A protein and the small-molecule ligand that binds it are described below.
Small molecule (SMILES): CC(=O)N(C)[C@H](C(=O)N1C[C@H](C)C[C@H]1C(=O)N(C)[C@@H]1C(=O)N[C@@H](CC(C)C)C(=O)N2C[C@H](C)C[C@H]2C(=O)N[C@@H](CC(C)C)C(=O)N(C)[C@@H](C(C)C)C(=O)N2C[C@H](C3CCCCC3)C[C@H]2C(=O)N(C)[C@H](CC(C)C)C(=O)NCC(=O)O[C@@H]1C)C(C)C

Sequence of chain 1.B:
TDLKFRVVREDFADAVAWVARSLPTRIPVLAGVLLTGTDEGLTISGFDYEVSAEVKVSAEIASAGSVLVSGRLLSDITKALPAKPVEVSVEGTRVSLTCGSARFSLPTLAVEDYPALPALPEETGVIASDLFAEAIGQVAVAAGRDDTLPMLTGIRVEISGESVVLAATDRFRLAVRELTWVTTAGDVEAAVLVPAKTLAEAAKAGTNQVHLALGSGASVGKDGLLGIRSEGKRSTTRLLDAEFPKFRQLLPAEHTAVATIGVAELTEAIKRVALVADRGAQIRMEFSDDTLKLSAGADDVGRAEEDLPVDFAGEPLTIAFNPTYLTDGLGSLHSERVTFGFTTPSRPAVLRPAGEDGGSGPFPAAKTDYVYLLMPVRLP

Binding-site contacts:
Ligand atom O contacts residue ARG185 of chain 1.B at 2.8 Å (salt-bridge).
Ligand atom O contacts residue ARG185 of chain 1.B at 3.3 Å.
Ligand atom CG2 contacts residue ARG185 of chain 1.B at 3.8 Å.
Ligand atom CG contacts residue PRO396 of chain 1.B at 3.5 Å (hydrophobic).
Ligand atom CD2 contacts residue PHE186 of chain 1.B at 3.7 Å (hydrophobic).
Ligand atom CB contacts residue ARG185 of chain 1.B at 3.2 Å.
Ligand atom CD2 contacts residue LEU188 of chain 1.B at 3.8 Å (hydrophobic).
Ligand atom O contacts residue PHE186 of chain 1.B at 3.9 Å.
Ligand atom CH3 contacts residue ARG398 of chain 1.B at 3.5 Å.
Ligand atom CD2 contacts residue MET165 of chain 1.B at 3.7 Å (hydrophobic).
Ligand atom C5 contacts residue GLU259 of chain 1.B at 3.6 Å.
Ligand atom C contacts residue ARG185 of chain 1.B at 3.8 Å.
Ligand atom C contacts residue ARG185 of chain 1.B at 3.5 Å.
Ligand atom C contacts residue MET395 of chain 1.B at 3.7 Å (hydrophobic).
Ligand atom CN contacts residue LYS262 of chain 1.B at 3.4 Å.
Ligand atom N contacts residue ARG185 of chain 1.B at 2.7 Å (salt-bridge).
Ligand atom CD2 contacts residue LEU266 of chain 1.B at 3.7 Å (hydrophobic).
Ligand atom CA contacts residue ARG185 of chain 1.B at 3.4 Å.
Ligand atom CD contacts residue PRO396 of chain 1.B at 3.7 Å (hydrophobic).
Ligand atom O contacts residue MET395 of chain 1.B at 3.6 Å.
Ligand atom O contacts residue LYS262 of chain 1.B at 3.9 Å.
Ligand atom CB contacts residue LEU266 of chain 1.B at 3.9 Å (hydrophobic).
Ligand atom CD1 contacts residue MET395 of chain 1.B at 3.5 Å (hydrophobic).
Ligand atom C6 contacts residue GLU259 of chain 1.B at 3.4 Å.
Ligand atom CD contacts residue PRO364 of chain 1.B at 3.9 Å (hydrophobic).
Ligand atom CB contacts residue ARG185 of chain 1.B at 3.5 Å.
Ligand atom O contacts residue MET395 of chain 1.B at 3.4 Å.
Ligand atom O contacts residue ARG398 of chain 1.B at 2.9 Å (salt-bridge).
Ligand atom O contacts residue PRO261 of chain 1.B at 3.8 Å.
Ligand atom CG contacts residue LEU266 of chain 1.B at 3.8 Å (hydrophobic).
Ligand atom CD2 contacts residue ARG187 of chain 1.B at 3.6 Å.
Ligand atom CD1 contacts residue THR183 of chain 1.B at 3.6 Å.
Ligand atom CG1 contacts residue PHE186 of chain 1.B at 3.6 Å (hydrophobic).
Ligand atom CG2 contacts residue PHE186 of chain 1.B at 3.8 Å (hydrophobic).
Ligand atom O contacts residue LEU266 of chain 1.B at 3.6 Å.
Ligand atom CD1 contacts residue ARG185 of chain 1.B at 3.7 Å.
Ligand atom N contacts residue MET395 of chain 1.B at 3.9 Å.
Ligand atom CD1 contacts residue LEU166 of chain 1.B at 3.9 Å (hydrophobic).
Ligand atom CA contacts residue ARG185 of chain 1.B at 3.7 Å.
Ligand atom O contacts residue VAL397 of chain 1.B at 3.7 Å.